Sequence of chain 1.E:
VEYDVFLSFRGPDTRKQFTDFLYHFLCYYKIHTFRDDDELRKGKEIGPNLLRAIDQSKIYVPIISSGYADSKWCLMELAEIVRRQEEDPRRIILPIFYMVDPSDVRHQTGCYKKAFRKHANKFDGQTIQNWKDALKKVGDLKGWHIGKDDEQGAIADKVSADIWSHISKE

Binding-site contacts:
Ligand atom O4' contacts residue DT6 of chain 1.A at 3.5 Å (h-bond).
Ligand atom N7 contacts residue PRO44 of chain 1.C at 3.4 Å.
Ligand atom C2' contacts residue LYS104 of chain 1.C at 2.9 Å.
Ligand atom C5' contacts residue ARG73 of chain 1.C at 3.2 Å.
Ligand atom P contacts residue LYS104 of chain 1.C at 3.4 Å.
Ligand atom C4' contacts residue ARG149 of chain 1.E at 3.4 Å.
Ligand atom OP2 contacts residue LYS150 of chain 1.F at 3.1 Å (salt-bridge).
Ligand atom OP1 contacts residue LYS104 of chain 1.C at 2.2 Å (salt-bridge).
Ligand atom OP1 contacts residue DA3 of chain 1.A at 3.6 Å (h-bond).
Ligand atom O4' contacts residue LYS146 of chain 1.E at 3.5 Å.
Ligand atom OP1 contacts residue ARG149 of chain 1.F at 3.3 Å (salt-bridge).
Ligand atom C7 contacts residue ARG73 of chain 1.C at 3.0 Å.
Ligand atom N1 contacts residue DT6 of chain 1.A at 3.5 Å (h-bond).
Ligand atom OP2 contacts residue PHE41 of chain 1.C at 3.5 Å (h-bond).
Ligand atom N3 contacts residue ARG73 of chain 1.C at 3.4 Å (salt-bridge).
Ligand atom C2 contacts residue ARG73 of chain 1.C at 3.0 Å.
Ligand atom O2 contacts residue ARG73 of chain 1.C at 3.0 Å (salt-bridge).
Ligand atom OP2 contacts residue ARG42 of chain 1.C at 3.2 Å (salt-bridge).
Ligand atom O4 contacts residue DT6 of chain 1.A at 3.1 Å (h-bond).
Ligand atom OP2 contacts residue ARG149 of chain 1.F at 2.9 Å (salt-bridge).
Ligand atom N3 contacts residue LYS146 of chain 1.E at 3.5 Å.
Ligand atom C1' contacts residue LYS146 of chain 1.E at 3.4 Å.
Ligand atom P contacts residue ARG149 of chain 1.E at 3.0 Å.
Ligand atom O5' contacts residue ARG149 of chain 1.E at 3.4 Å (salt-bridge).
Ligand atom OP1 contacts residue ARG149 of chain 1.E at 2.9 Å (salt-bridge).
Ligand atom N1 contacts residue ARG73 of chain 1.C at 3.4 Å (salt-bridge).
Ligand atom C7 contacts residue LYS146 of chain 1.F at 3.5 Å.
Ligand atom OP2 contacts residue LYS146 of chain 1.F at 3.2 Å (salt-bridge).
Ligand atom O3' contacts residue ARG149 of chain 1.F at 3.5 Å (salt-bridge).
Ligand atom C8 contacts residue PRO44 of chain 1.C at 3.1 Å (hydrophobic).
Ligand atom P contacts residue ARG149 of chain 1.F at 3.3 Å.
Ligand atom OP2 contacts residue GLY43 of chain 1.C at 3.4 Å (h-bond).
Ligand atom OP2 contacts residue DA3 of chain 1.A at 2.3 Å (h-bond).
Ligand atom C5 contacts residue ARG73 of chain 1.C at 3.6 Å.
Ligand atom O2 contacts residue DA5 of chain 1.A at 3.5 Å (h-bond).
Ligand atom C4' contacts residue DA3 of chain 1.A at 3.0 Å.
Ligand atom O3' contacts residue ARG149 of chain 1.E at 2.1 Å (salt-bridge).
Ligand atom O3' contacts residue DA3 of chain 1.A at 2.7 Å (h-bond).
Ligand atom N3 contacts residue DA5 of chain 1.A at 3.1 Å (h-bond).
Ligand atom C3' contacts residue ARG149 of chain 1.E at 3.2 Å.

Sequence of chain 1.C:
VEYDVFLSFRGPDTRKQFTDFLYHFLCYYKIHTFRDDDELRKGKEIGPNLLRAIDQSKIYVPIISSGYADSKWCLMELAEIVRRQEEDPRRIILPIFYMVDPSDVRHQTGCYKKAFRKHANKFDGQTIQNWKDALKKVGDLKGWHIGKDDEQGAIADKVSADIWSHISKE

This protein binds this small molecule.
Small molecule (SMILES): Cc1cn([C@H]2C[C@H](O[P](=O)(O)OC[C@H]3O[C@@H](n4cc(C)c(=O)[nH]c4=O)C[C@@H]3O[P](=O)(O)OC[C@H]3O[C@@H](n4cnc5c(N)ncnc54)C[C@@H]3O[P](=O)(O)OC[C@H]3O[C@@H](n4cnc5c(N)ncnc54)C[C@@H]3O[P](=O)(O)OC[C@H]3O[C@@H](n4cc(C)c(=O)[nH]c4=O)C[C@@H]3O[P](=O)(O)OC[C@H]3O[C@@H](n4cc(C)c(=O)[nH]c4=O)C[C@@H]3O[P](=O)(O)OC[C@H]3O[C@@H](n4cnc5c(N)ncnc54)C[C@@H]3OP(=O)(O)O)[C@@H](CO)O2)c(=O)[nH]c1=O

Sequence of chain 1.F:
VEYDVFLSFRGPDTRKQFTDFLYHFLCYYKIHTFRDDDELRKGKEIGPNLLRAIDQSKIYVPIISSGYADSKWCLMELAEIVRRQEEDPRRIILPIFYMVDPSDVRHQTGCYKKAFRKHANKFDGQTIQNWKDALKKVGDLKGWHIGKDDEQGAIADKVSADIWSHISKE